Sequence of chain 1.A:
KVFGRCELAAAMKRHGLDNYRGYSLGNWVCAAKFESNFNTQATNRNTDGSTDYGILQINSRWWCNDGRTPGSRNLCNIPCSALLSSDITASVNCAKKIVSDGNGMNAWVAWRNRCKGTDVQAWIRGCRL

Binding-site contacts:
Ligand atom C contacts residue GLY117 of chain 1.A at 3.1 Å.
Ligand atom NH2 contacts residue LYS116 of chain 1.A at 3.5 Å (salt-bridge).
Ligand atom NH1 contacts residue LYS116 of chain 1.A at 4.3 Å.
Ligand atom NE contacts residue LYS116 of chain 1.A at 4.1 Å.
Ligand atom CZ contacts residue ASN113 of chain 1.A at 4.2 Å.
Ligand atom NH2 contacts residue ASN113 of chain 1.A at 3.1 Å (h-bond).
Ligand atom CG contacts residue GLY117 of chain 1.A at 4.4 Å.
Ligand atom NE contacts residue GLY117 of chain 1.A at 4.4 Å.
Ligand atom CA contacts residue GLY117 of chain 1.A at 3.3 Å.
Ligand atom CB contacts residue THR118 of chain 1.A at 4.5 Å.
Ligand atom NH2 contacts residue THR118 of chain 1.A at 4.4 Å.
Ligand atom OXT contacts residue THR118 of chain 1.A at 3.2 Å.
Ligand atom CZ contacts residue LYS116 of chain 1.A at 3.8 Å.
Ligand atom CB contacts residue GLY117 of chain 1.A at 3.4 Å.
Ligand atom O contacts residue ASP119 of chain 1.A at 4.5 Å.
Ligand atom OXT contacts residue GLY117 of chain 1.A at 3.4 Å (h-bond).
Ligand atom C contacts residue THR118 of chain 1.A at 3.8 Å.
Ligand atom O contacts residue THR118 of chain 1.A at 3.9 Å.
Ligand atom O contacts residue GLY117 of chain 1.A at 3.3 Å (h-bond).
Ligand atom N contacts residue GLY117 of chain 1.A at 3.1 Å (h-bond).
Ligand atom NH1 contacts residue ASN113 of chain 1.A at 4.3 Å.

This protein binds this small molecule.
Small molecule (SMILES): NC(=[NH2+])NCCC[C@H](N)C(=O)O